Binding-site contacts:
Ligand atom CL3 contacts residue LEU126 of chain 1.F at 3.7 Å.
Ligand atom C22 contacts residue VAL71 of chain 1.F at 3.6 Å (hydrophobic).
Ligand atom C24 contacts residue HIS123 of chain 1.F at 3.2 Å.
Ligand atom O27 contacts residue MET99 of chain 1.F at 3.0 Å (h-bond).
Ligand atom C18 contacts residue GLY69 of chain 1.F at 3.8 Å.
Ligand atom C10 contacts residue GLY69 of chain 1.F at 3.6 Å.
Ligand atom C21 contacts residue SER98 of chain 1.F at 2.5 Å.
Ligand atom C25 contacts residue MET99 of chain 1.F at 3.8 Å (hydrophobic).
Ligand atom C24 contacts residue GLN124 of chain 1.F at 3.4 Å.
Ligand atom C7 contacts residue VAL71 of chain 1.F at 3.8 Å (hydrophobic).
Ligand atom O19 contacts residue LEU126 of chain 1.F at 2.7 Å (h-bond).
Ligand atom O27 contacts residue GLY69 of chain 1.F at 2.8 Å (h-bond).
Ligand atom C18 contacts residue LEU126 of chain 1.F at 3.7 Å (hydrophobic).
Ligand atom C3 contacts residue LEU126 of chain 1.F at 3.6 Å (hydrophobic).
Ligand atom CL6 contacts residue ILE143 of chain 1.F at 3.6 Å.
Ligand atom B26 contacts residue HIS123 of chain 1.F at 3.5 Å.
Ligand atom C7 contacts residue LEU126 of chain 1.F at 3.7 Å (hydrophobic).
Ligand atom O8 contacts residue VAL71 of chain 1.F at 2.8 Å (h-bond).
Ligand atom C21 contacts residue GLY69 of chain 1.F at 3.8 Å.
Ligand atom N20 contacts residue SER98 of chain 1.F at 3.7 Å.
Ligand atom C2 contacts residue LEU126 of chain 1.F at 3.6 Å (hydrophobic).
Ligand atom O27 contacts residue SER98 of chain 1.F at 2.2 Å (h-bond).
Ligand atom C22 contacts residue SER98 of chain 1.F at 3.2 Å.
Ligand atom B26 contacts residue MET99 of chain 1.F at 3.6 Å.
Ligand atom O28 contacts residue HIS123 of chain 1.F at 3.1 Å (h-bond).
Ligand atom C10 contacts residue LEU126 of chain 1.F at 3.5 Å (hydrophobic).
Ligand atom N9 contacts residue LEU126 of chain 1.F at 2.8 Å (h-bond).
Ligand atom O8 contacts residue SER70 of chain 1.F at 3.6 Å.
Ligand atom CL6 contacts residue THR146 of chain 1.F at 3.2 Å.
Ligand atom O19 contacts residue PRO125 of chain 1.F at 3.1 Å.
Ligand atom O28 contacts residue SER98 of chain 1.F at 2.1 Å (h-bond).
Ligand atom C23 contacts residue SER98 of chain 1.F at 3.8 Å.
Ligand atom CL6 contacts residue HIS142 of chain 1.F at 3.4 Å.
Ligand atom N20 contacts residue GLY69 of chain 1.F at 3.0 Å (h-bond).
Ligand atom O27 contacts residue GLY68 of chain 1.F at 3.4 Å.
Ligand atom C22 contacts residue MET99 of chain 1.F at 3.9 Å (hydrophobic).
Ligand atom C24 contacts residue SER98 of chain 1.F at 3.5 Å.
Ligand atom B26 contacts residue GLY69 of chain 1.F at 3.8 Å.
Ligand atom C24 contacts residue PRO125 of chain 1.F at 3.5 Å (hydrophobic).
Ligand atom B26 contacts residue SER98 of chain 1.F at 1.4 Å.

Sequence of chain 1.F:
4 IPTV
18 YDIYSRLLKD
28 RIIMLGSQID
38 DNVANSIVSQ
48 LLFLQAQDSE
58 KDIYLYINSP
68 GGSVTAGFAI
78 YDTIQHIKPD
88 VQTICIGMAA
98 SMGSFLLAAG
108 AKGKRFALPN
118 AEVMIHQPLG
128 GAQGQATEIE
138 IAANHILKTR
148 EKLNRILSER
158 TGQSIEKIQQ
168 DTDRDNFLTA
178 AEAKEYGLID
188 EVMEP

A small-molecule ligand and the protein it binds are described below.
Small molecule (SMILES): CC(C)C[C@H](NC(=O)CNC(=O)c1cc(Cl)ccc1Cl)B(O)O